The protein below binds the small molecule below.
Small molecule (SMILES): CC(=O)N[C@@H]1[C@@H](O)[C@H](O)[C@@H](CO)O[C@H]1O

Sequence of chain 1.I:
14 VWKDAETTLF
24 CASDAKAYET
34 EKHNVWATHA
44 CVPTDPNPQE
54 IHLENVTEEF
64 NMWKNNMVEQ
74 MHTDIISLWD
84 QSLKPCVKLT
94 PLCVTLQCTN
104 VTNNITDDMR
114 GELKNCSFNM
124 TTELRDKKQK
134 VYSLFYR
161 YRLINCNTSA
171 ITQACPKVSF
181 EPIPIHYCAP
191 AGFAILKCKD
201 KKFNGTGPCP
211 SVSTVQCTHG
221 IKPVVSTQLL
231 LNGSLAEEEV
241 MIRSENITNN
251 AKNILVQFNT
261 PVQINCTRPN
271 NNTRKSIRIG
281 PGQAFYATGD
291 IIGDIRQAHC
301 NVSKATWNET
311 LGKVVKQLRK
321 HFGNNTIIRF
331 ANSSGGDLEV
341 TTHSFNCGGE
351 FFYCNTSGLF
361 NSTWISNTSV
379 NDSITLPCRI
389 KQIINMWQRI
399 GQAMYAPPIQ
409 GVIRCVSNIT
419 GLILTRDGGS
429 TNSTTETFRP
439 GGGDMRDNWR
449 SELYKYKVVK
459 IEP

Binding-site contacts:
Ligand atom C5 contacts residue ASN122 of chain 1.I at 3.7 Å.
Ligand atom O4 contacts residue GLN100 of chain 1.I at 2.6 Å (h-bond).
Ligand atom C7 contacts residue LYS131 of chain 1.I at 3.8 Å.
Ligand atom O6 contacts residue GLN100 of chain 1.I at 3.4 Å (h-bond).
Ligand atom O7 contacts residue LYS131 of chain 1.I at 3.3 Å (salt-bridge).
Ligand atom C6 contacts residue GLN100 of chain 1.I at 3.5 Å.
Ligand atom C1 contacts residue ASN122 of chain 1.I at 1.4 Å.
Ligand atom C4 contacts residue GLN100 of chain 1.I at 3.4 Å.
Ligand atom O5 contacts residue GLN100 of chain 1.I at 4.5 Å.
Ligand atom C8 contacts residue ASN122 of chain 1.I at 3.8 Å.
Ligand atom C8 contacts residue LYS131 of chain 1.I at 4.1 Å.
Ligand atom O5 contacts residue ASN122 of chain 1.I at 2.4 Å (h-bond).
Ligand atom O7 contacts residue ASN122 of chain 1.I at 4.1 Å.
Ligand atom C5 contacts residue GLN100 of chain 1.I at 3.2 Å.
Ligand atom C4 contacts residue ASN122 of chain 1.I at 4.3 Å.
Ligand atom C3 contacts residue ASN122 of chain 1.I at 3.9 Å.
Ligand atom C2 contacts residue ASN122 of chain 1.I at 2.6 Å.
Ligand atom C3 contacts residue GLN100 of chain 1.I at 4.1 Å.
Ligand atom N2 contacts residue ASN122 of chain 1.I at 3.0 Å (h-bond).
Ligand atom C7 contacts residue ASN122 of chain 1.I at 3.5 Å.